Sequence of chain 1.A:
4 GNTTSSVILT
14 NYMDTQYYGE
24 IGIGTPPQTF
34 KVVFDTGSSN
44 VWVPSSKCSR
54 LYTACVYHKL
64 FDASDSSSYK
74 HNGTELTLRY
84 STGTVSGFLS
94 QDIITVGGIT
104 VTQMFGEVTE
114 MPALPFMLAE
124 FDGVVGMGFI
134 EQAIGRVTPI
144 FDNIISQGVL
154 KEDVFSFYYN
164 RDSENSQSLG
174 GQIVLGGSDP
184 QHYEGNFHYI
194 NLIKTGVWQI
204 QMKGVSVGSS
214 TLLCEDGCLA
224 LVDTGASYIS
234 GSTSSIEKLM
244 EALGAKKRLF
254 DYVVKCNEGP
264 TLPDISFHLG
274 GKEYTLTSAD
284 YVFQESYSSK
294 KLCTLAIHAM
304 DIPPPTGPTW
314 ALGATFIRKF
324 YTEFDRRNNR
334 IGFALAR

Binding-site contacts:
Ligand atom C7 contacts residue GLN19 of chain 1.A at 3.7 Å.
Ligand atom C43 contacts residue SER84 of chain 1.A at 3.6 Å.
Ligand atom O35 contacts residue THR18 of chain 1.A at 3.5 Å (h-bond).
Ligand atom O35 contacts residue GLN19 of chain 1.A at 3.3 Å.
Ligand atom C9 contacts residue THR18 of chain 1.A at 3.7 Å.
Ligand atom CL28 contacts residue PRO118 of chain 1.A at 3.6 Å.
Ligand atom C2 contacts residue THR227 of chain 1.A at 3.2 Å.
Ligand atom O44 contacts residue SER84 of chain 1.A at 2.7 Å (h-bond).
Ligand atom C32 contacts residue GLY228 of chain 1.A at 3.5 Å.
Ligand atom C47 contacts residue THR85 of chain 1.A at 3.7 Å.
Ligand atom C2 contacts residue TYR20 of chain 1.A at 3.6 Å (hydrophobic).
Ligand atom O2 contacts residue GLY228 of chain 1.A at 3.1 Å.
Ligand atom C33 contacts residue GLY228 of chain 1.A at 3.7 Å.
Ligand atom O35 contacts residue TYR20 of chain 1.A at 3.0 Å (h-bond).
Ligand atom C38 contacts residue VAL127 of chain 1.A at 3.7 Å (hydrophobic).
Ligand atom CL28 contacts residue PHE119 of chain 1.A at 3.6 Å.
Ligand atom C2 contacts residue ALA229 of chain 1.A at 3.5 Å (hydrophobic).
Ligand atom C34 contacts residue ASP38 of chain 1.A at 3.4 Å.
Ligand atom N42 contacts residue GLY228 of chain 1.A at 2.9 Å (h-bond).
Ligand atom C51 contacts residue ASP38 of chain 1.A at 3.3 Å.
Ligand atom N35 contacts residue ASP226 of chain 1.A at 2.8 Å (salt-bridge).
Ligand atom C9 contacts residue GLY228 of chain 1.A at 3.4 Å.
Ligand atom C8 contacts residue PRO118 of chain 1.A at 3.7 Å (hydrophobic).
Ligand atom CT3 contacts residue GLY228 of chain 1.A at 3.6 Å.
Ligand atom CT2 contacts residue THR18 of chain 1.A at 3.7 Å.
Ligand atom C46 contacts residue THR85 of chain 1.A at 3.5 Å.
Ligand atom N1 contacts residue GLY228 of chain 1.A at 2.6 Å (h-bond).
Ligand atom O2 contacts residue ALA229 of chain 1.A at 3.4 Å (h-bond).
Ligand atom C49 contacts residue GLY228 of chain 1.A at 3.4 Å.
Ligand atom C33 contacts residue ASP226 of chain 1.A at 3.0 Å.
Ligand atom C39 contacts residue THR85 of chain 1.A at 3.6 Å.
Ligand atom C51 contacts residue GLY40 of chain 1.A at 3.4 Å.
Ligand atom CT2 contacts residue GLN19 of chain 1.A at 3.8 Å.
Ligand atom O2 contacts residue THR227 of chain 1.A at 3.0 Å (h-bond).
Ligand atom O1 contacts residue THR85 of chain 1.A at 2.9 Å (h-bond).
Ligand atom N35 contacts residue ASP38 of chain 1.A at 2.8 Å (salt-bridge).
Ligand atom C34 contacts residue GLY228 of chain 1.A at 3.3 Å.
Ligand atom C51 contacts residue ASP226 of chain 1.A at 3.5 Å.
Ligand atom C40 contacts residue THR85 of chain 1.A at 3.7 Å.
Ligand atom C2 contacts residue TYR162 of chain 1.A at 3.7 Å (hydrophobic).

The protein below binds the small molecule below.
Small molecule (SMILES): CNC[C@H](C[C@H]1CCCOC1)NC(=O)N1CCC[C@@H]([C@@H](OCCNC(=O)OC)c2cccc(Cl)c2)C1